Binding-site contacts:
Ligand atom O6' contacts residue LYS144 of chain 2.A at 3.1 Å.
Ligand atom C3C contacts residue ARG216 of chain 2.A at 3.5 Å.
Ligand atom O2A contacts residue VAL192 of chain 2.A at 3.0 Å.
Ligand atom C2 contacts residue PRO208 of chain 2.A at 3.5 Å (hydrophobic).
Ligand atom O3C contacts residue MET214 of chain 2.A at 3.0 Å.
Ligand atom O4 contacts residue PRO208 of chain 2.A at 3.0 Å.
Ligand atom C6' contacts residue NAP1 of chain 2.C at 3.5 Å.
Ligand atom C4 contacts residue PRO208 of chain 2.A at 3.5 Å (hydrophobic).
Ligand atom O2 contacts residue MET250 of chain 2.A at 3.4 Å.
Ligand atom C5 contacts residue VAL192 of chain 2.A at 3.5 Å (hydrophobic).
Ligand atom O6' contacts residue THR142 of chain 2.A at 2.8 Å (h-bond).
Ligand atom O4' contacts residue TYR152 of chain 2.A at 3.1 Å (h-bond).
Ligand atom O2 contacts residue PRO208 of chain 2.A at 2.9 Å (h-bond).
Ligand atom O4' contacts residue LYS102 of chain 2.A at 2.8 Å (salt-bridge).
Ligand atom O6' contacts residue TYR152 of chain 2.A at 3.3 Å (h-bond).
Ligand atom O2 contacts residue ILE209 of chain 2.A at 3.5 Å.
Ligand atom C1C contacts residue MET250 of chain 2.A at 3.5 Å (hydrophobic).
Ligand atom O4C contacts residue MET250 of chain 2.A at 3.1 Å.
Ligand atom O5' contacts residue NAP1 of chain 2.C at 3.5 Å (h-bond).
Ligand atom C4' contacts residue LYS102 of chain 2.A at 3.5 Å.
Ligand atom O1B contacts residue ARG216 of chain 2.A at 3.5 Å (salt-bridge).
Ligand atom O5C contacts residue VAL192 of chain 2.A at 3.3 Å.
Ligand atom C6 contacts residue VAL192 of chain 2.A at 3.5 Å (hydrophobic).
Ligand atom O1A contacts residue ARG269 of chain 2.A at 2.8 Å (salt-bridge).
Ligand atom PA contacts residue VAL192 of chain 2.A at 3.4 Å.
Ligand atom C2C contacts residue GLU272 of chain 2.A at 3.2 Å.
Ligand atom O2B contacts residue ARG216 of chain 2.A at 3.0 Å (salt-bridge).
Ligand atom O2B contacts residue LYS144 of chain 2.A at 2.7 Å (salt-bridge).
Ligand atom O2C contacts residue THR210 of chain 2.A at 2.7 Å (h-bond).
Ligand atom C5' contacts residue LYS144 of chain 2.A at 3.4 Å.
Ligand atom O1B contacts residue ARG269 of chain 2.A at 2.8 Å (salt-bridge).
Ligand atom C6' contacts residue LYS144 of chain 2.A at 3.3 Å.
Ligand atom O2C contacts residue MET214 of chain 2.A at 3.3 Å.
Ligand atom C4' contacts residue NAP1 of chain 2.C at 3.4 Å.
Ligand atom C3' contacts residue LYS102 of chain 2.A at 3.1 Å.
Ligand atom O2C contacts residue GLU272 of chain 2.A at 2.7 Å (salt-bridge).
Ligand atom O2B contacts residue ASN184 of chain 2.A at 3.4 Å (h-bond).
Ligand atom O3' contacts residue LYS102 of chain 2.A at 2.8 Å (salt-bridge).
Ligand atom N3 contacts residue PRO208 of chain 2.A at 3.2 Å.
Ligand atom O3C contacts residue ARG216 of chain 2.A at 3.1 Å.

Sequence of chain 2.A:
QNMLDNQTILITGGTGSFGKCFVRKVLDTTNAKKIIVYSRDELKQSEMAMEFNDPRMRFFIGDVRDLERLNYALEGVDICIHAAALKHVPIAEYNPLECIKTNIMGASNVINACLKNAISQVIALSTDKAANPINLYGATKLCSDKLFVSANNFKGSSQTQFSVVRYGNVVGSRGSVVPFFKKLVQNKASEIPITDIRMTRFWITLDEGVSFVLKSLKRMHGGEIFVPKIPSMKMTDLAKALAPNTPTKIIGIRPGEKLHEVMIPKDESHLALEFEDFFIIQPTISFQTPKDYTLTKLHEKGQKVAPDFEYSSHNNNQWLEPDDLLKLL

A protein and the small-molecule ligand that binds it are described below.
Small molecule (SMILES): O=c1ccn([C@@H]2O[C@H](CO[P](=O)(O)O[P](=O)(O)O[C@H]3O[C@H](CO)[C@@H](O)[C@H](O)[C@H]3O)[C@@H](O)[C@H]2O)c(=O)[nH]1